Binding-site contacts:
Ligand atom C contacts residue ILE482 of chain 2.B at 3.8 Å (hydrophobic).
Ligand atom OG contacts residue GLY466 of chain 1.A at 3.2 Å (h-bond).
Ligand atom OG contacts residue PRO465 of chain 1.A at 3.6 Å.
Ligand atom C contacts residue TYR461 of chain 1.A at 3.7 Å (hydrophobic).
Ligand atom CB contacts residue ALA467 of chain 1.A at 3.8 Å (hydrophobic).
Ligand atom OXT contacts residue ARG464 of chain 1.A at 3.2 Å (salt-bridge).
Ligand atom O contacts residue ILE482 of chain 2.B at 4.1 Å.
Ligand atom O contacts residue LEU487 of chain 1.A at 3.6 Å.
Ligand atom OXT contacts residue ALA467 of chain 1.A at 4.1 Å.
Ligand atom C contacts residue ARG464 of chain 1.A at 3.9 Å.
Ligand atom CA contacts residue ILE482 of chain 2.B at 3.2 Å (hydrophobic).
Ligand atom CA contacts residue ARG464 of chain 1.A at 3.9 Å.
Ligand atom OXT contacts residue TYR461 of chain 1.A at 3.8 Å.
Ligand atom CB contacts residue ARG464 of chain 1.A at 3.9 Å.
Ligand atom N contacts residue PRO465 of chain 1.A at 3.7 Å.
Ligand atom C contacts residue ALA467 of chain 1.A at 4.5 Å (hydrophobic).
Ligand atom C contacts residue ASP463 of chain 1.A at 3.2 Å.
Ligand atom CA contacts residue ASP463 of chain 1.A at 3.8 Å.
Ligand atom N contacts residue ASN481 of chain 2.B at 2.8 Å (h-bond).
Ligand atom O contacts residue ASP463 of chain 1.A at 4.1 Å.
Ligand atom CB contacts residue ILE482 of chain 2.B at 3.8 Å (hydrophobic).
Ligand atom CA contacts residue ASN481 of chain 2.B at 4.2 Å.
Ligand atom O contacts residue TYR461 of chain 1.A at 2.9 Å (h-bond).
Ligand atom OXT contacts residue ASP463 of chain 1.A at 2.4 Å (salt-bridge).
Ligand atom CB contacts residue LEU468 of chain 1.A at 3.8 Å (hydrophobic).
Ligand atom OG contacts residue ARG464 of chain 1.A at 2.9 Å (salt-bridge).
Ligand atom N contacts residue ARG464 of chain 1.A at 3.5 Å (salt-bridge).
Ligand atom CB contacts residue PRO465 of chain 1.A at 4.3 Å (hydrophobic).
Ligand atom OG contacts residue ALA467 of chain 1.A at 2.5 Å (h-bond).
Ligand atom OG contacts residue LEU468 of chain 1.A at 3.0 Å (h-bond).
Ligand atom CB contacts residue GLY466 of chain 1.A at 3.8 Å.
Ligand atom N contacts residue ASP463 of chain 1.A at 3.3 Å (salt-bridge).
Ligand atom N contacts residue ILE482 of chain 2.B at 3.2 Å (h-bond).

Sequence of chain 1.A:
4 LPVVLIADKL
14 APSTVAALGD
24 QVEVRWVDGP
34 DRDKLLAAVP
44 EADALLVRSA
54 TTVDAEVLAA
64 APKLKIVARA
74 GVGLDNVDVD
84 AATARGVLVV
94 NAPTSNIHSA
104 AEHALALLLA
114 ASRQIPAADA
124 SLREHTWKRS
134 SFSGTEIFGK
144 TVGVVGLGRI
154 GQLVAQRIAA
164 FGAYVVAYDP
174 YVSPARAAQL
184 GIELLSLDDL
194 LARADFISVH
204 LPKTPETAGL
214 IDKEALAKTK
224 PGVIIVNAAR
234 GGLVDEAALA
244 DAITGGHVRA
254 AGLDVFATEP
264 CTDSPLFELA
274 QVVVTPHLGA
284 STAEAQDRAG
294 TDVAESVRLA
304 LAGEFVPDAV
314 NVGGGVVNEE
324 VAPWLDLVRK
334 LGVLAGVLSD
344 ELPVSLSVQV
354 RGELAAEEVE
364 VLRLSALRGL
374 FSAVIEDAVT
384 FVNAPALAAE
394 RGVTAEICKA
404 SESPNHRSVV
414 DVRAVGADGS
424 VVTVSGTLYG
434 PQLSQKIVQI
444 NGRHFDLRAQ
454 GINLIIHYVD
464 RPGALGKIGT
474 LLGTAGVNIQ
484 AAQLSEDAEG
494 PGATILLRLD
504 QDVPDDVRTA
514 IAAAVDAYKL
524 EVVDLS

Sequence of chain 2.B:
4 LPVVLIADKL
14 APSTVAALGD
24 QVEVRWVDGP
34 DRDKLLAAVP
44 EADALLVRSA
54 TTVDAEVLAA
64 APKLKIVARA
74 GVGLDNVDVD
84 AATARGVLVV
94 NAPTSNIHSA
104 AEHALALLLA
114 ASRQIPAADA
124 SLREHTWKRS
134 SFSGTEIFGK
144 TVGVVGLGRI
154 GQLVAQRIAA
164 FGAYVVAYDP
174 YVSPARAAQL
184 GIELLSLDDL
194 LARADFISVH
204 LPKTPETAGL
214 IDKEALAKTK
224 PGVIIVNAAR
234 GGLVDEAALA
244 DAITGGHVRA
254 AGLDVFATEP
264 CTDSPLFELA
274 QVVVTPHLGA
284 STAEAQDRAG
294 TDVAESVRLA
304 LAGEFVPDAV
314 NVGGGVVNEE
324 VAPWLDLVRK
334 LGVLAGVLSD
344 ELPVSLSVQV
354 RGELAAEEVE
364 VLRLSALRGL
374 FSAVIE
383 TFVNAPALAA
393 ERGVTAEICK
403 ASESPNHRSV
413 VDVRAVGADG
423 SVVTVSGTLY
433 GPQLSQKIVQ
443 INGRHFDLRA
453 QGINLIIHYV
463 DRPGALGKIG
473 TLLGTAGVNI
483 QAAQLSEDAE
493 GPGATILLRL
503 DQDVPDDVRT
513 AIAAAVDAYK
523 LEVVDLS

The protein below binds the small molecule below.
Small molecule (SMILES): N[C@@H](CO)C(=O)O